Sequence of chain 1.A:
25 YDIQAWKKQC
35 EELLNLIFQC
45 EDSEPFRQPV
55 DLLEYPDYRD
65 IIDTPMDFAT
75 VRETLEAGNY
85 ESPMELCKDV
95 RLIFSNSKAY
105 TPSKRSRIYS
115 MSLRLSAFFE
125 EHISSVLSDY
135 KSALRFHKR

Binding-site contacts:
Ligand atom C7 contacts residue TYR104 of chain 1.A at 3.9 Å (hydrophobic).
Ligand atom O3 contacts residue ILE112 of chain 1.A at 3.8 Å.
Ligand atom C8 contacts residue ILE112 of chain 1.A at 3.9 Å (hydrophobic).
Ligand atom O contacts residue PRO49 of chain 1.A at 3.2 Å (h-bond).
Ligand atom C4 contacts residue PRO49 of chain 1.A at 3.1 Å (hydrophobic).
Ligand atom C6 contacts residue ILE112 of chain 1.A at 3.4 Å (hydrophobic).
Ligand atom C7 contacts residue ILE112 of chain 1.A at 3.4 Å (hydrophobic).
Ligand atom C8 contacts residue THR105 of chain 1.A at 3.8 Å.
Ligand atom N1 contacts residue PRO49 of chain 1.A at 3.8 Å.
Ligand atom C contacts residue GLU48 of chain 1.A at 3.3 Å.
Ligand atom O2 contacts residue PHE50 of chain 1.A at 3.9 Å.
Ligand atom C12 contacts residue ILE112 of chain 1.A at 4.1 Å (hydrophobic).
Ligand atom C8 contacts residue SER101 of chain 1.A at 3.6 Å.
Ligand atom O1 contacts residue VAL54 of chain 1.A at 3.9 Å.
Ligand atom C9 contacts residue PRO106 of chain 1.A at 4.0 Å (hydrophobic).
Ligand atom C12 contacts residue TYR59 of chain 1.A at 3.5 Å (hydrophobic).
Ligand atom C2 contacts residue PRO49 of chain 1.A at 3.2 Å (hydrophobic).
Ligand atom C11 contacts residue TYR104 of chain 1.A at 4.0 Å (hydrophobic).
Ligand atom N2 contacts residue ILE112 of chain 1.A at 3.9 Å.
Ligand atom C4 contacts residue PHE50 of chain 1.A at 4.1 Å (hydrophobic).
Ligand atom C6 contacts residue SER101 of chain 1.A at 3.8 Å.
Ligand atom C10 contacts residue ILE112 of chain 1.A at 4.0 Å (hydrophobic).
Ligand atom C3 contacts residue PRO49 of chain 1.A at 3.6 Å (hydrophobic).
Ligand atom O2 contacts residue SER101 of chain 1.A at 2.7 Å (h-bond).
Ligand atom C1 contacts residue PRO49 of chain 1.A at 3.8 Å (hydrophobic).
Ligand atom O2 contacts residue ILE112 of chain 1.A at 3.5 Å.
Ligand atom C3 contacts residue VAL54 of chain 1.A at 3.9 Å (hydrophobic).
Ligand atom C2 contacts residue GLN52 of chain 1.A at 3.9 Å.
Ligand atom O contacts residue GLU48 of chain 1.A at 3.4 Å (salt-bridge).
Ligand atom N1 contacts residue VAL54 of chain 1.A at 3.6 Å.
Ligand atom C5 contacts residue VAL54 of chain 1.A at 3.6 Å (hydrophobic).
Ligand atom N contacts residue PRO49 of chain 1.A at 2.5 Å (h-bond).
Ligand atom C3 contacts residue TYR59 of chain 1.A at 4.1 Å (hydrophobic).
Ligand atom C7 contacts residue SER101 of chain 1.A at 4.1 Å.
Ligand atom C9 contacts residue THR105 of chain 1.A at 3.4 Å.
Ligand atom C4 contacts residue VAL54 of chain 1.A at 3.9 Å (hydrophobic).
Ligand atom C11 contacts residue VAL54 of chain 1.A at 4.1 Å (hydrophobic).
Ligand atom C2 contacts residue PRO53 of chain 1.A at 3.6 Å (hydrophobic).
Ligand atom O3 contacts residue TYR104 of chain 1.A at 3.8 Å.
Ligand atom O1 contacts residue TYR59 of chain 1.A at 3.1 Å.

The protein below binds the small molecule below.
Small molecule (SMILES): COCCNC(=O)N1CCN(C(=O)c2ccc(Cl)o2)CC1